Sequence of chain 1.A:
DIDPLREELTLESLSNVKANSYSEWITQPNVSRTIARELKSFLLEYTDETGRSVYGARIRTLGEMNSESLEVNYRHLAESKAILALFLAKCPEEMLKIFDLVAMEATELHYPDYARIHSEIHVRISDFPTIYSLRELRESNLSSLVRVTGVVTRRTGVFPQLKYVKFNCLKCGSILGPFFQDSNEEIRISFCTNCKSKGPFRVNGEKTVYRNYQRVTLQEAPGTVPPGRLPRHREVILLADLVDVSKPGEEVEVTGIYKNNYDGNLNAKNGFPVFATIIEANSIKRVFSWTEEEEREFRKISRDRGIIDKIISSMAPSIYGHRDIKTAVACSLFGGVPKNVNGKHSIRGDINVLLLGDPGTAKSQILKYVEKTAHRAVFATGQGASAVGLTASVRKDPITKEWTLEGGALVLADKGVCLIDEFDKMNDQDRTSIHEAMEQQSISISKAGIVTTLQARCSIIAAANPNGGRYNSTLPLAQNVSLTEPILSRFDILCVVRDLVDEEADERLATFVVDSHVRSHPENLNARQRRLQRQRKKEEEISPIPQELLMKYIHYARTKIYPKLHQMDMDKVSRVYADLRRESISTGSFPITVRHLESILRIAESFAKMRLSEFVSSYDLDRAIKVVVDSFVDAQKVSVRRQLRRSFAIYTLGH

A protein and the small-molecule ligand that binds it are described below.
Small molecule (SMILES): Nc1ncnc2c1ncn2[C@@H]1O[C@H](CO[P](=O)(O)O[P](=O)(O)NP(=O)(O)O)[C@@H](O)[C@H]1O

Binding-site contacts:
Ligand atom C4' contacts residue GLU801 of chain 1.E at 3.4 Å.
Ligand atom O1G contacts residue MG1 of chain 1.X at 3.2 Å.
Ligand atom O2' contacts residue GLU801 of chain 1.E at 2.8 Å (salt-bridge).
Ligand atom O3A contacts residue ALA548 of chain 1.A at 3.0 Å (h-bond).
Ligand atom N6 contacts residue TYR506 of chain 1.A at 3.1 Å (h-bond).
Ligand atom C1' contacts residue GLU801 of chain 1.E at 3.4 Å.
Ligand atom N3B contacts residue GLY546 of chain 1.A at 3.0 Å (h-bond).
Ligand atom O2G contacts residue ARG708 of chain 1.E at 2.6 Å (salt-bridge).
Ligand atom O2B contacts residue LYS549 of chain 1.A at 2.6 Å (salt-bridge).
Ligand atom C5' contacts residue ARG798 of chain 1.E at 3.4 Å.
Ligand atom O3G contacts residue PRO545 of chain 1.A at 3.4 Å.
Ligand atom O2G contacts residue GLU608 of chain 1.A at 3.0 Å (salt-bridge).
Ligand atom O1G contacts residue ASN651 of chain 1.A at 2.7 Å (h-bond).
Ligand atom N1 contacts residue TYR506 of chain 1.A at 3.2 Å (h-bond).
Ligand atom O3' contacts residue GLN551 of chain 1.A at 3.4 Å (h-bond).
Ligand atom O3G contacts residue ARG708 of chain 1.E at 2.6 Å (salt-bridge).
Ligand atom C3' contacts residue GLU801 of chain 1.E at 3.3 Å.
Ligand atom C4' contacts residue GLU657 of chain 1.E at 3.2 Å.
Ligand atom C3' contacts residue GLN551 of chain 1.A at 3.4 Å.
Ligand atom O1A contacts residue LYS549 of chain 1.A at 3.3 Å (salt-bridge).
Ligand atom O3G contacts residue ARG798 of chain 1.E at 3.1 Å (salt-bridge).
Ligand atom O3A contacts residue THR547 of chain 1.A at 3.4 Å (h-bond).
Ligand atom O1G contacts residue LYS549 of chain 1.A at 2.9 Å (salt-bridge).
Ligand atom O2G contacts residue ARG798 of chain 1.E at 3.3 Å (salt-bridge).
Ligand atom O1B contacts residue SER550 of chain 1.A at 2.9 Å (h-bond).
Ligand atom O1A contacts residue ALA548 of chain 1.A at 3.1 Å.
Ligand atom PB contacts residue LYS549 of chain 1.A at 3.4 Å.
Ligand atom N3B contacts residue ARG798 of chain 1.E at 3.2 Å (salt-bridge).
Ligand atom C5' contacts residue GLU657 of chain 1.E at 3.1 Å.
Ligand atom O1A contacts residue SER550 of chain 1.A at 2.9 Å (h-bond).
Ligand atom O1A contacts residue GLN551 of chain 1.A at 2.7 Å (h-bond).
Ligand atom O2A contacts residue ARG798 of chain 1.E at 2.6 Å (salt-bridge).
Ligand atom PG contacts residue MG1 of chain 1.X at 3.1 Å.
Ligand atom O2B contacts residue THR547 of chain 1.A at 3.2 Å (h-bond).
Ligand atom O2G contacts residue MG1 of chain 1.X at 2.0 Å.
Ligand atom N3B contacts residue LYS549 of chain 1.A at 3.4 Å (salt-bridge).
Ligand atom O3' contacts residue GLU801 of chain 1.E at 2.5 Å (salt-bridge).
Ligand atom O2A contacts residue GLN658 of chain 1.E at 2.9 Å (h-bond).
Ligand atom O2B contacts residue ALA548 of chain 1.A at 3.1 Å (h-bond).
Ligand atom O1B contacts residue MG1 of chain 1.X at 2.3 Å.

Sequence of chain 1.E:
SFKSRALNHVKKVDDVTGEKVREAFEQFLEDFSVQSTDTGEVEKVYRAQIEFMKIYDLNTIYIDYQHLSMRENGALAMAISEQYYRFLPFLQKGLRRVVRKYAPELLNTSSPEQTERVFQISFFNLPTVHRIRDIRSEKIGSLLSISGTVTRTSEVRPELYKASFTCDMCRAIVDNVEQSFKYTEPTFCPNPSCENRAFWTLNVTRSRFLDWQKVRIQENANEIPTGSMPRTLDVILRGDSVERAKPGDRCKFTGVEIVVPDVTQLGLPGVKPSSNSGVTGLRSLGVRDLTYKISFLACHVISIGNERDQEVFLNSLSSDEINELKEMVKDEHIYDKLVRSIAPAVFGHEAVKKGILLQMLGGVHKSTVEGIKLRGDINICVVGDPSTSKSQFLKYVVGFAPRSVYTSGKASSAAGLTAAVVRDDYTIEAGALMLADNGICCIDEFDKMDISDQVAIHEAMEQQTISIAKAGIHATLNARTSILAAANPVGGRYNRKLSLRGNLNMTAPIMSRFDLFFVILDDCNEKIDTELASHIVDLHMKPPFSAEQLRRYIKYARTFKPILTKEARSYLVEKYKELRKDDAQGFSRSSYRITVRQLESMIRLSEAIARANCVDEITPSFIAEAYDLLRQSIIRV